This small molecule binds to this protein.
Small molecule (SMILES): CC(=O)N[C@H]1[C@H](O[C@H]2[C@H](O)[C@@H](NC(C)=O)CO[C@@H]2CO[C@@H]2O[C@@H](C)[C@@H](O)[C@@H](O)[C@@H]2O)O[C@H](CO)[C@@H](O[C@@H]2O[C@H](CO)[C@@H](O)[C@H](O[C@H]3O[C@H](CO)[C@@H](O)[C@H](O)[C@@H]3O)[C@@H]2O)[C@@H]1O

Binding-site contacts:
Ligand atom C7 contacts residue ASN93 of chain 59.E at 3.5 Å.
Ligand atom O3 contacts residue ASN93 of chain 59.E at 4.0 Å.
Ligand atom C2 contacts residue ASN93 of chain 59.E at 1.8 Å.
Ligand atom O3 contacts residue TRP111 of chain 59.E at 4.3 Å.
Ligand atom C1 contacts residue TRP111 of chain 59.E at 3.9 Å (hydrophobic).
Ligand atom C7 contacts residue GLY92 of chain 59.E at 4.2 Å.
Ligand atom C5 contacts residue ASN93 of chain 59.E at 3.5 Å.
Ligand atom C6 contacts residue HIS42 of chain 59.E at 4.3 Å.
Ligand atom C4 contacts residue TRP111 of chain 59.E at 4.0 Å (hydrophobic).
Ligand atom C2 contacts residue TRP111 of chain 59.E at 4.1 Å (hydrophobic).
Ligand atom O5 contacts residue TRP111 of chain 59.E at 4.3 Å.
Ligand atom C8 contacts residue TRP111 of chain 59.E at 3.3 Å (hydrophobic).
Ligand atom C4 contacts residue ASN93 of chain 59.E at 3.6 Å.
Ligand atom C3 contacts residue ASN93 of chain 59.E at 3.1 Å.
Ligand atom C6 contacts residue ASN93 of chain 59.E at 3.1 Å.
Ligand atom C5 contacts residue ASN93 of chain 59.E at 4.0 Å.
Ligand atom N2 contacts residue ASN93 of chain 59.E at 2.5 Å (h-bond).
Ligand atom C5 contacts residue TRP111 of chain 59.E at 3.7 Å (hydrophobic).
Ligand atom O7 contacts residue ASN93 of chain 59.E at 3.9 Å.
Ligand atom O7 contacts residue TRP111 of chain 59.E at 3.6 Å.
Ligand atom C8 contacts residue GLU91 of chain 59.E at 3.8 Å.
Ligand atom C8 contacts residue GLY92 of chain 59.E at 3.6 Å.
Ligand atom O5 contacts residue ASN93 of chain 59.E at 4.1 Å.
Ligand atom C3 contacts residue TRP111 of chain 59.E at 3.7 Å (hydrophobic).
Ligand atom O4 contacts residue TRP111 of chain 59.E at 3.4 Å.
Ligand atom N2 contacts residue TRP111 of chain 59.E at 3.5 Å.
Ligand atom N2 contacts residue GLY92 of chain 59.E at 4.2 Å.
Ligand atom O5 contacts residue ASN93 of chain 59.E at 2.3 Å (h-bond).
Ligand atom C1 contacts residue ASN93 of chain 59.E at 1.4 Å.
Ligand atom C7 contacts residue TRP111 of chain 59.E at 3.8 Å (hydrophobic).

Sequence of chain 59.E:
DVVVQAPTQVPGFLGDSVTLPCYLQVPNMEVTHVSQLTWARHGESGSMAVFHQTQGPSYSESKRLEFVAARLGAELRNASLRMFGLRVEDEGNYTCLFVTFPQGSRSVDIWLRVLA